This protein binds this small molecule.
Small molecule (SMILES): CC(=O)N[C@@H]1[C@@H](O)[C@H](O)[C@@H](CO)O[C@H]1O

Sequence of chain 1.C:
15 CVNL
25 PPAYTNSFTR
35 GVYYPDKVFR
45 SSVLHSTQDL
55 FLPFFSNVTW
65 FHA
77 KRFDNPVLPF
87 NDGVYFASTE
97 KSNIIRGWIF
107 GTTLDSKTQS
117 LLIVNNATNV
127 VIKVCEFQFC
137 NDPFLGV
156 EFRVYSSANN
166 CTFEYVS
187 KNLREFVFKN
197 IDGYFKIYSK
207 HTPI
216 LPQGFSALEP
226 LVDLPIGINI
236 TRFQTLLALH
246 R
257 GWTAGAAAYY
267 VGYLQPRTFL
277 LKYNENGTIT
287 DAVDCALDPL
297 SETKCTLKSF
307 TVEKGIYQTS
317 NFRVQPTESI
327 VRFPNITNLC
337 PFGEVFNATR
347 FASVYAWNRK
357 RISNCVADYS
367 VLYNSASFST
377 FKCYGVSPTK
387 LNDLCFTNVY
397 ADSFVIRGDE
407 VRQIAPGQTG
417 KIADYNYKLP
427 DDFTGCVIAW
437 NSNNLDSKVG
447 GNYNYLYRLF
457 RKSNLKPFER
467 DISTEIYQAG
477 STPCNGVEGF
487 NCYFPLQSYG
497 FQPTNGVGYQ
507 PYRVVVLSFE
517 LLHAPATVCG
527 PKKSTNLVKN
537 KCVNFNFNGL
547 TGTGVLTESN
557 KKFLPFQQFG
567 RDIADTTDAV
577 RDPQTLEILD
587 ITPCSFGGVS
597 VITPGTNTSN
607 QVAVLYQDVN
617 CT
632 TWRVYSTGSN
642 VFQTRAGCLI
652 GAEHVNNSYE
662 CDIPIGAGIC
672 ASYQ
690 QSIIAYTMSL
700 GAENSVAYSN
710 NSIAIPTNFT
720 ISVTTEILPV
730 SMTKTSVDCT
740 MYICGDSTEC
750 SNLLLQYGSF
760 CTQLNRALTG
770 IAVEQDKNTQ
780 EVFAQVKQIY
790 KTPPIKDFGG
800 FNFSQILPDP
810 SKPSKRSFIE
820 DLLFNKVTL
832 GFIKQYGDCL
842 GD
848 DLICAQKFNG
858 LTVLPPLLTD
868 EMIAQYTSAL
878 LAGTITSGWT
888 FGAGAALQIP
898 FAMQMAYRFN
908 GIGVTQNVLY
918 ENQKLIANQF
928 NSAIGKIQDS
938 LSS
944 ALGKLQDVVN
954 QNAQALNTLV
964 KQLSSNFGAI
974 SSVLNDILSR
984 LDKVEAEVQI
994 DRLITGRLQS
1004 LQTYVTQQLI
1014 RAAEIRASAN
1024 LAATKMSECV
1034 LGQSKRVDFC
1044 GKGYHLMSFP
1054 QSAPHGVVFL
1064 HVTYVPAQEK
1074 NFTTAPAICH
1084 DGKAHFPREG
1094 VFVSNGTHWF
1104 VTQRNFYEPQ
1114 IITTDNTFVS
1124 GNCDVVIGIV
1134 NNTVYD

Binding-site contacts:
Ligand atom O4 contacts residue SER803 of chain 1.C at 4.4 Å.
Ligand atom C1 contacts residue ASN801 of chain 1.C at 1.4 Å.
Ligand atom C1 contacts residue SER803 of chain 1.C at 3.8 Å.
Ligand atom O5 contacts residue ASN801 of chain 1.C at 2.3 Å (h-bond).
Ligand atom O4 contacts residue ASN801 of chain 1.C at 4.5 Å.
Ligand atom N2 contacts residue ASN801 of chain 1.C at 3.1 Å (h-bond).
Ligand atom O5 contacts residue SER803 of chain 1.C at 3.9 Å.
Ligand atom C5 contacts residue SER803 of chain 1.C at 3.9 Å.
Ligand atom C2 contacts residue ASN801 of chain 1.C at 2.4 Å.
Ligand atom C4 contacts residue ASN801 of chain 1.C at 4.1 Å.
Ligand atom O3 contacts residue ASN801 of chain 1.C at 4.1 Å.
Ligand atom C3 contacts residue ASN801 of chain 1.C at 3.6 Å.
Ligand atom C5 contacts residue ASN801 of chain 1.C at 3.6 Å.
Ligand atom C8 contacts residue ASN801 of chain 1.C at 4.5 Å.
Ligand atom C7 contacts residue ASN801 of chain 1.C at 4.2 Å.